Binding-site contacts:
Ligand atom O6 contacts residue SER284 of chain 39.H at 2.6 Å (h-bond).
Ligand atom O6 contacts residue ASN318 of chain 39.H at 2.6 Å (h-bond).
Ligand atom C6 contacts residue ASN318 of chain 39.H at 3.2 Å.
Ligand atom C6 contacts residue SER284 of chain 39.H at 3.5 Å.

Sequence of chain 39.H:
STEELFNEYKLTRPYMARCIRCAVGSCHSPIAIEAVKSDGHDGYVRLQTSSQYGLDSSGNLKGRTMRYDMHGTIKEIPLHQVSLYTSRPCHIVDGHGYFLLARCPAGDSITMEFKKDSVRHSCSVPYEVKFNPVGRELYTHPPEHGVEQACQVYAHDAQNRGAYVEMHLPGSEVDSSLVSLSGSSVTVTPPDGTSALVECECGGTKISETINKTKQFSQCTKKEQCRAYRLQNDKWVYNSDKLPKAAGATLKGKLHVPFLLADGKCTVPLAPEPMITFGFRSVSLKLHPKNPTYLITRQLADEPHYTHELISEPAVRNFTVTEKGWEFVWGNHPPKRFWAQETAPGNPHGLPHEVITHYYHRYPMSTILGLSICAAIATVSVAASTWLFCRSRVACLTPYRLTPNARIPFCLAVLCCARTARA

A protein and the small-molecule ligand that binds it are described below.
Small molecule (SMILES): CC(=O)N[C@@H]1[C@@H](O)[C@H](O)[C@@H](CO)O[C@H]1O